Sequence of chain 1.B:
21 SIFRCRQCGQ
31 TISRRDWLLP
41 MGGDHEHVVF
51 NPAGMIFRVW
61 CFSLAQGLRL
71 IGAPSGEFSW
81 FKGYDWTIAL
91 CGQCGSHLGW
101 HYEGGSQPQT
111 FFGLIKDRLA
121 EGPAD

Binding-site contacts:
Ligand atom CG contacts residue PHE78 of chain 1.B at 3.7 Å (hydrophobic).
Ligand atom OAK contacts residue ASN51 of chain 1.B at 2.9 Å (h-bond).
Ligand atom N contacts residue TRP86 of chain 1.B at 3.4 Å.
Ligand atom C contacts residue TRP80 of chain 1.B at 3.6 Å (hydrophobic).
Ligand atom OD1 contacts residue TYR102 of chain 1.B at 2.8 Å (h-bond).
Ligand atom CAO contacts residue HIS97 of chain 1.B at 3.7 Å.
Ligand atom CAR contacts residue ILE88 of chain 1.B at 3.8 Å (hydrophobic).
Ligand atom O contacts residue PRO52 of chain 1.B at 3.5 Å.
Ligand atom ND2 contacts residue GLU77 of chain 1.B at 3.9 Å.
Ligand atom CAQ contacts residue HIS97 of chain 1.B at 3.8 Å.
Ligand atom O contacts residue PHE78 of chain 1.B at 3.8 Å.
Ligand atom OD1 contacts residue SER79 of chain 1.B at 3.5 Å.
Ligand atom CB contacts residue TYR102 of chain 1.B at 3.6 Å (hydrophobic).
Ligand atom ND2 contacts residue PHE78 of chain 1.B at 2.8 Å (h-bond).
Ligand atom CA contacts residue TRP80 of chain 1.B at 3.6 Å (hydrophobic).
Ligand atom CG contacts residue TRP86 of chain 1.B at 3.4 Å (hydrophobic).
Ligand atom O contacts residue ASN51 of chain 1.B at 3.4 Å.
Ligand atom CB contacts residue TRP80 of chain 1.B at 3.5 Å (hydrophobic).
Ligand atom CB contacts residue TRP100 of chain 1.B at 3.6 Å (hydrophobic).
Ligand atom CG contacts residue TYR102 of chain 1.B at 3.5 Å (hydrophobic).
Ligand atom CAQ contacts residue ILE88 of chain 1.B at 3.8 Å (hydrophobic).
Ligand atom N contacts residue TRP100 of chain 1.B at 3.4 Å (h-bond).
Ligand atom CAL contacts residue ASN51 of chain 1.B at 4.0 Å.
Ligand atom CAI contacts residue TRP100 of chain 1.B at 3.8 Å (hydrophobic).
Ligand atom OD1 contacts residue PHE78 of chain 1.B at 3.9 Å.
Ligand atom ND2 contacts residue TRP80 of chain 1.B at 3.4 Å.
Ligand atom C contacts residue PHE78 of chain 1.B at 3.7 Å (hydrophobic).
Ligand atom O contacts residue TRP80 of chain 1.B at 4.0 Å.
Ligand atom CAI contacts residue ASN51 of chain 1.B at 3.9 Å.
Ligand atom CA contacts residue TRP100 of chain 1.B at 3.8 Å (hydrophobic).
Ligand atom ND2 contacts residue SER79 of chain 1.B at 4.0 Å.
Ligand atom OD1 contacts residue TRP86 of chain 1.B at 3.4 Å.
Ligand atom OAK contacts residue TRP100 of chain 1.B at 3.5 Å.
Ligand atom CAN contacts residue ASN51 of chain 1.B at 3.8 Å.
Ligand atom CB contacts residue TRP86 of chain 1.B at 3.6 Å (hydrophobic).
Ligand atom ND2 contacts residue TRP86 of chain 1.B at 3.7 Å.
Ligand atom OD1 contacts residue TRP80 of chain 1.B at 3.0 Å (h-bond).
Ligand atom CG contacts residue TRP80 of chain 1.B at 3.3 Å (hydrophobic).
Ligand atom CAP contacts residue HIS97 of chain 1.B at 3.3 Å.
Ligand atom OAJ contacts residue TRP86 of chain 1.B at 3.4 Å.

The protein below binds the small molecule below.
Small molecule (SMILES): O=C1C[C@H](NC(=O)OCc2ccccc2)C(=O)N1